This protein binds this small molecule.
Small molecule (SMILES): CC(=O)N[C@@H]1[C@@H](O)[C@H](O)[C@@H](CO)O[C@H]1O

Sequence of chain 1.B:
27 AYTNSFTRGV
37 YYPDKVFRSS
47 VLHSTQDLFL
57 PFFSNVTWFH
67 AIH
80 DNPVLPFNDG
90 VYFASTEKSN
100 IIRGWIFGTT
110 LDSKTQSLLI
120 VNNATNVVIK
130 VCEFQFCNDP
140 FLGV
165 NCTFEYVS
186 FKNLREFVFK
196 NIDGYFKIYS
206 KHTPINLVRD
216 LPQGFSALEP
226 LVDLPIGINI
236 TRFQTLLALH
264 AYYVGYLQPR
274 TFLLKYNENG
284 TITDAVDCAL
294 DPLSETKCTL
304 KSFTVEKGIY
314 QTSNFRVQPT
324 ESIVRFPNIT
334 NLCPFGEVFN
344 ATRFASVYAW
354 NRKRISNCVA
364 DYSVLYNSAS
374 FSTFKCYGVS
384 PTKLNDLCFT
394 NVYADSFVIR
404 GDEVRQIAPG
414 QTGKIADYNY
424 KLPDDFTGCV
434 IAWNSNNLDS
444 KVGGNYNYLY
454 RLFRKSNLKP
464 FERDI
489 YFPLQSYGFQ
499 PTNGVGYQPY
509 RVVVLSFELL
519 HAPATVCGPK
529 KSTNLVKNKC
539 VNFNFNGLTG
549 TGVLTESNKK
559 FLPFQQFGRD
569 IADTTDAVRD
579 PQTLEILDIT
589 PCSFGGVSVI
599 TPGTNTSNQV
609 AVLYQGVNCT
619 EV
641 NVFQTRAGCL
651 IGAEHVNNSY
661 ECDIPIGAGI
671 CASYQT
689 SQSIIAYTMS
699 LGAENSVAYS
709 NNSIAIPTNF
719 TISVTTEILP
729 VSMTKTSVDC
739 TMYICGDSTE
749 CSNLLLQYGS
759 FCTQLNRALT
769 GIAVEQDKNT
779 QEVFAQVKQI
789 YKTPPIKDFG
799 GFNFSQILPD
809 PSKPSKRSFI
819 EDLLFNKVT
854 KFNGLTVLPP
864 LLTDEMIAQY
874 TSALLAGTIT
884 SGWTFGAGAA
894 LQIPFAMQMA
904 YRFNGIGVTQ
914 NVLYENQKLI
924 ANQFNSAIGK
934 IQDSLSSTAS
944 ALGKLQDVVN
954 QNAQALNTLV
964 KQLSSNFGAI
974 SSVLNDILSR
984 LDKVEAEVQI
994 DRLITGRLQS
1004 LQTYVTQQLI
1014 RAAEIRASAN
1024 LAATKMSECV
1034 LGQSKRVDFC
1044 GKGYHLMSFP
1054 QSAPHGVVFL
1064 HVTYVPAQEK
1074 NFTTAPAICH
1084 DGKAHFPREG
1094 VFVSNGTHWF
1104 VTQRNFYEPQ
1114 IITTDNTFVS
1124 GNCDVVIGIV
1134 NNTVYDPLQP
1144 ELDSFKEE

Binding-site contacts:
Ligand atom C1 contacts residue TYR28 of chain 1.B at 4.5 Å (hydrophobic).
Ligand atom C1 contacts residue ASN61 of chain 1.B at 1.4 Å.
Ligand atom N2 contacts residue TYR28 of chain 1.B at 3.6 Å.
Ligand atom O5 contacts residue ASN61 of chain 1.B at 2.5 Å (h-bond).
Ligand atom O6 contacts residue ASN61 of chain 1.B at 4.4 Å.
Ligand atom N2 contacts residue ASN61 of chain 1.B at 3.1 Å (h-bond).
Ligand atom C4 contacts residue ASN61 of chain 1.B at 3.8 Å.
Ligand atom C8 contacts residue TYR28 of chain 1.B at 3.6 Å (hydrophobic).
Ligand atom C2 contacts residue ASN61 of chain 1.B at 2.6 Å.
Ligand atom C7 contacts residue TYR28 of chain 1.B at 3.8 Å (hydrophobic).
Ligand atom C3 contacts residue ASN61 of chain 1.B at 3.3 Å.
Ligand atom C5 contacts residue ASN61 of chain 1.B at 3.2 Å.
Ligand atom C7 contacts residue ASN61 of chain 1.B at 4.4 Å.